This small molecule binds to this protein.
Small molecule (SMILES): C=C(C)[C@H]1CN[C@H](C(=O)O)[C@H]1CC(=O)O

Binding-site contacts:
Ligand atom CG contacts residue TYR61 of chain 1.A at 3.6 Å (hydrophobic).
Ligand atom OD2 contacts residue GLY140 of chain 1.A at 3.3 Å.
Ligand atom N contacts residue TYR216 of chain 1.A at 4.0 Å.
Ligand atom N contacts residue PRO88 of chain 1.A at 2.9 Å (h-bond).
Ligand atom O contacts residue THR90 of chain 1.A at 3.1 Å (h-bond).
Ligand atom CG2 contacts residue TYR61 of chain 1.A at 3.6 Å (hydrophobic).
Ligand atom OD2 contacts residue THR142 of chain 1.A at 3.0 Å (h-bond).
Ligand atom O contacts residue LEU89 of chain 1.A at 3.8 Å.
Ligand atom CG1 contacts residue THR142 of chain 1.A at 3.4 Å.
Ligand atom CD2 contacts residue TYR61 of chain 1.A at 3.6 Å (hydrophobic).
Ligand atom O contacts residue SER141 of chain 1.A at 3.9 Å.
Ligand atom N contacts residue GLU190 of chain 1.A at 2.8 Å (salt-bridge).
Ligand atom CA contacts residue THR90 of chain 1.A at 3.3 Å.
Ligand atom C contacts residue THR90 of chain 1.A at 3.4 Å.
Ligand atom OXT contacts residue SER141 of chain 1.A at 2.8 Å (h-bond).
Ligand atom CD1 contacts residue TYR61 of chain 1.A at 3.5 Å (hydrophobic).
Ligand atom OD1 contacts residue GLU190 of chain 1.A at 3.8 Å.
Ligand atom CD contacts residue TYR61 of chain 1.A at 3.8 Å (hydrophobic).
Ligand atom OXT contacts residue THR90 of chain 1.A at 4.2 Å.
Ligand atom CD2 contacts residue VAL137 of chain 1.A at 4.0 Å (hydrophobic).
Ligand atom OD2 contacts residue SER141 of chain 1.A at 2.9 Å (h-bond).
Ligand atom O contacts residue PRO88 of chain 1.A at 3.6 Å (h-bond).
Ligand atom CB contacts residue GLU190 of chain 1.A at 4.2 Å.
Ligand atom N contacts residue THR90 of chain 1.A at 3.1 Å (h-bond).
Ligand atom OD1 contacts residue THR142 of chain 1.A at 2.7 Å (h-bond).
Ligand atom CB1 contacts residue GLU190 of chain 1.A at 3.7 Å.
Ligand atom CD contacts residue PRO88 of chain 1.A at 3.2 Å (hydrophobic).
Ligand atom CD contacts residue GLU190 of chain 1.A at 3.5 Å.
Ligand atom CD2 contacts residue GOL1 of chain 1.J at 3.6 Å.
Ligand atom CA contacts residue GLU190 of chain 1.A at 3.5 Å.
Ligand atom O contacts residue ARG95 of chain 1.A at 2.8 Å (salt-bridge).
Ligand atom O contacts residue TYR61 of chain 1.A at 3.8 Å.
Ligand atom C contacts residue ARG95 of chain 1.A at 3.4 Å.
Ligand atom OXT contacts residue ARG95 of chain 1.A at 2.9 Å (salt-bridge).
Ligand atom C contacts residue SER141 of chain 1.A at 3.4 Å.
Ligand atom CG1 contacts residue GLU190 of chain 1.A at 4.0 Å.
Ligand atom OXT contacts residue GLY140 of chain 1.A at 3.9 Å.
Ligand atom CG1 contacts residue SER141 of chain 1.A at 4.1 Å.
Ligand atom CD1 contacts residue SER173 of chain 1.A at 4.2 Å.
Ligand atom CD1 contacts residue GLU13 of chain 1.A at 3.3 Å.

Sequence of chain 1.A:
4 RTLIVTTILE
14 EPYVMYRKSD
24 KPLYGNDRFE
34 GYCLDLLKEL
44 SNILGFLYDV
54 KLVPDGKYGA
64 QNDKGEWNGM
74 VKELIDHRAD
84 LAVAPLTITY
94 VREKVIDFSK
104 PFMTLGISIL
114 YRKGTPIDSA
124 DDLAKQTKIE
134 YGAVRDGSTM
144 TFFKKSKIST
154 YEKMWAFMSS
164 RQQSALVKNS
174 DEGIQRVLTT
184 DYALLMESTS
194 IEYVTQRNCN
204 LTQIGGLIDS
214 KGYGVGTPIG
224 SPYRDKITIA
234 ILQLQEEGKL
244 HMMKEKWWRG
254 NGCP